A protein and the small-molecule ligand that binds it are described below.
Small molecule (SMILES): CC(=O)N[C@@H]1[C@@H](O)[C@H](O)[C@@H](CO)O[C@H]1O

Sequence of chain 1.I:
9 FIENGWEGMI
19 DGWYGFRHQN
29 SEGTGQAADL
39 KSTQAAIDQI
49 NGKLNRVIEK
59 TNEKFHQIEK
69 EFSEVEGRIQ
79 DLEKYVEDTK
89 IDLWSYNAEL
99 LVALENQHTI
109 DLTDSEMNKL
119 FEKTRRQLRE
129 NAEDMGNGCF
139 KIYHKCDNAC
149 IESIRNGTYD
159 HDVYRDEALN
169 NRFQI

Sequence of chain 1.A:
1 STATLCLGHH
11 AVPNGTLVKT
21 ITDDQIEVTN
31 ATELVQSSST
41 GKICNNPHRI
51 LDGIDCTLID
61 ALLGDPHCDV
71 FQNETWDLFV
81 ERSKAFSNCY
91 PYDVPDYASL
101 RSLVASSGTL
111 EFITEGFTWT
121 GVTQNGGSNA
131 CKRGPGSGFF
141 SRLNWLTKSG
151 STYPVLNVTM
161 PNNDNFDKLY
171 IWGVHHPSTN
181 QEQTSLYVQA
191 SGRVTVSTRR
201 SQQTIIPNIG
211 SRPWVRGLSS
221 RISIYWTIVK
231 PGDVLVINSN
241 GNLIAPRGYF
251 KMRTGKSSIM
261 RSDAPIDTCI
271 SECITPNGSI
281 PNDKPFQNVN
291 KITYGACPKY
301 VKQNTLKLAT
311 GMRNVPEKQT

Binding-site contacts:
Ligand atom N2 contacts residue ASN277 of chain 1.A at 3.1 Å (h-bond).
Ligand atom C8 contacts residue ASN288 of chain 1.A at 4.2 Å.
Ligand atom C8 contacts residue ASN277 of chain 1.A at 4.4 Å.
Ligand atom O7 contacts residue ASN277 of chain 1.A at 2.6 Å (h-bond).
Ligand atom C5 contacts residue ASN277 of chain 1.A at 3.8 Å.
Ligand atom N2 contacts residue VAL289 of chain 1.A at 3.8 Å.
Ligand atom O6 contacts residue ASN277 of chain 1.A at 4.5 Å.
Ligand atom C1 contacts residue ASN277 of chain 1.A at 1.5 Å.
Ligand atom C8 contacts residue SER37 of chain 1.A at 4.4 Å.
Ligand atom C6 contacts residue GLU69 of chain 1.I at 4.2 Å.
Ligand atom C2 contacts residue ASN277 of chain 1.A at 2.8 Å.
Ligand atom O7 contacts residue VAL289 of chain 1.A at 4.4 Å.
Ligand atom C8 contacts residue VAL289 of chain 1.A at 3.9 Å (hydrophobic).
Ligand atom C2 contacts residue VAL289 of chain 1.A at 4.5 Å (hydrophobic).
Ligand atom C5 contacts residue ASN290 of chain 1.A at 4.4 Å.
Ligand atom C7 contacts residue VAL289 of chain 1.A at 3.8 Å (hydrophobic).
Ligand atom C3 contacts residue ASN277 of chain 1.A at 4.2 Å.
Ligand atom C7 contacts residue ASN277 of chain 1.A at 3.0 Å.
Ligand atom O5 contacts residue ASN277 of chain 1.A at 2.5 Å (h-bond).
Ligand atom C1 contacts residue VAL289 of chain 1.A at 4.2 Å (hydrophobic).
Ligand atom O5 contacts residue ASN290 of chain 1.A at 4.3 Å.